Sequence of chain 4.A:
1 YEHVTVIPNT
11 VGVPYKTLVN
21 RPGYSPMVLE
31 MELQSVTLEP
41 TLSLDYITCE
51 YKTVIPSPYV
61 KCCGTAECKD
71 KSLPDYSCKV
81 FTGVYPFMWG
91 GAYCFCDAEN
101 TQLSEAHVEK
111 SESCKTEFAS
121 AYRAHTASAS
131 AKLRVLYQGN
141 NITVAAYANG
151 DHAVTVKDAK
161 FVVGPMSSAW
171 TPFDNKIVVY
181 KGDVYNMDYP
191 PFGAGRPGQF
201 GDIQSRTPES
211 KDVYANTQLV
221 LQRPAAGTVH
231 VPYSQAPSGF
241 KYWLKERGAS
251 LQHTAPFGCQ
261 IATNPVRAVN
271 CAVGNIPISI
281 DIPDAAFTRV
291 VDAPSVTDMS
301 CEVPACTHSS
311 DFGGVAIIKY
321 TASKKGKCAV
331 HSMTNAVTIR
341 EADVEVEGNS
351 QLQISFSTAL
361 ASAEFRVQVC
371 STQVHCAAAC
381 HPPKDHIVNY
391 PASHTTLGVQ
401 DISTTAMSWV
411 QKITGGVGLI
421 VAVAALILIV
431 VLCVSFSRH

Sequence of chain 4.B:
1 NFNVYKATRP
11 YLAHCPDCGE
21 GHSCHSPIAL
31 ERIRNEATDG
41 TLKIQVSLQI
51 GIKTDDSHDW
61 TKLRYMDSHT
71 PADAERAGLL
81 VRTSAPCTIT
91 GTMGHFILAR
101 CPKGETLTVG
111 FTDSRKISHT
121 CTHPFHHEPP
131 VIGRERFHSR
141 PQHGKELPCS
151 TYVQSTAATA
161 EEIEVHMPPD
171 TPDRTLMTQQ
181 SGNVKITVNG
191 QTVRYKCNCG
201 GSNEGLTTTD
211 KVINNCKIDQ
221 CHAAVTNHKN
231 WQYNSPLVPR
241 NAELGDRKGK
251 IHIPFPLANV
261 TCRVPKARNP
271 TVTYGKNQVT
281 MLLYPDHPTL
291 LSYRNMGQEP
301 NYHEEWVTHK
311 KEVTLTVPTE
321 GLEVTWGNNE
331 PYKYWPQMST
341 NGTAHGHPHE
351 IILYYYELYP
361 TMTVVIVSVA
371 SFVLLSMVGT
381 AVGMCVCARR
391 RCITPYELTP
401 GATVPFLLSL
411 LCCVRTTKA

A small-molecule ligand and the protein it binds are described below.
Small molecule (SMILES): CC(=O)N[C@@H]1[C@@H](O)[C@H](O)[C@@H](CO)O[C@H]1O

Binding-site contacts:
Ligand atom C5 contacts residue ASN259 of chain 4.B at 3.7 Å.
Ligand atom C3 contacts residue ASN259 of chain 4.B at 3.8 Å.
Ligand atom C2 contacts residue ASN259 of chain 4.B at 2.4 Å.
Ligand atom C5 contacts residue THR116 of chain 4.A at 3.5 Å.
Ligand atom N2 contacts residue ASN259 of chain 4.B at 2.9 Å (h-bond).
Ligand atom C1 contacts residue ASN259 of chain 4.B at 1.4 Å.
Ligand atom C7 contacts residue ASN259 of chain 4.B at 3.1 Å.
Ligand atom O6 contacts residue LYS115 of chain 4.A at 4.4 Å.
Ligand atom O7 contacts residue ASN259 of chain 4.B at 3.0 Å (h-bond).
Ligand atom C6 contacts residue LYS115 of chain 4.A at 3.9 Å.
Ligand atom C1 contacts residue THR116 of chain 4.A at 3.3 Å.
Ligand atom C6 contacts residue PHE118 of chain 4.A at 4.4 Å (hydrophobic).
Ligand atom O6 contacts residue PHE118 of chain 4.A at 3.9 Å.
Ligand atom O5 contacts residue THR116 of chain 4.A at 2.6 Å (h-bond).
Ligand atom C4 contacts residue ASN259 of chain 4.B at 4.2 Å.
Ligand atom C8 contacts residue ASN259 of chain 4.B at 4.1 Å.
Ligand atom O5 contacts residue ASN259 of chain 4.B at 2.4 Å (h-bond).
Ligand atom C6 contacts residue THR116 of chain 4.A at 3.5 Å.